Sequence of chain 1.E:
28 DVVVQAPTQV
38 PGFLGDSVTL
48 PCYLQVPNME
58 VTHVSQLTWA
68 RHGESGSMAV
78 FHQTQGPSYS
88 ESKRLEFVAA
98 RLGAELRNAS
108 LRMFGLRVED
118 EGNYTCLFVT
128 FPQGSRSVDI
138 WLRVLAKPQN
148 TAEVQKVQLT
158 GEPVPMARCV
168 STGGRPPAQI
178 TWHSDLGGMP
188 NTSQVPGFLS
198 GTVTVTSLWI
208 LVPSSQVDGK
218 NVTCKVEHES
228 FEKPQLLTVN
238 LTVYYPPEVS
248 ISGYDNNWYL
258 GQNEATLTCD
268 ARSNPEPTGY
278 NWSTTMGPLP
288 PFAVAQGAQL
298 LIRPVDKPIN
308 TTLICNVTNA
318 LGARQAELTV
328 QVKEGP

Binding-site contacts:
Ligand atom N2 contacts residue GLY216 of chain 1.E at 2.6 Å (h-bond).
Ligand atom O7 contacts residue GLY216 of chain 1.E at 3.9 Å.
Ligand atom C8 contacts residue NAG1 of chain 1.I at 4.3 Å.
Ligand atom C7 contacts residue NAG1 of chain 1.I at 4.4 Å.
Ligand atom C8 contacts residue GLY216 of chain 1.E at 2.1 Å.
Ligand atom C2 contacts residue ASN237 of chain 1.E at 2.6 Å.
Ligand atom O6 contacts residue ASN237 of chain 1.E at 4.4 Å.
Ligand atom C7 contacts residue GLY216 of chain 1.E at 2.7 Å.
Ligand atom N2 contacts residue ASN218 of chain 1.E at 4.4 Å.
Ligand atom O7 contacts residue ASN218 of chain 1.E at 3.5 Å (h-bond).
Ligand atom C7 contacts residue ASN218 of chain 1.E at 3.4 Å.
Ligand atom C4 contacts residue ASN237 of chain 1.E at 4.3 Å.
Ligand atom C2 contacts residue GLY216 of chain 1.E at 3.9 Å.
Ligand atom C7 contacts residue ASN237 of chain 1.E at 3.7 Å.
Ligand atom O7 contacts residue ASN237 of chain 1.E at 3.8 Å.
Ligand atom C8 contacts residue LYS217 of chain 1.E at 3.9 Å.
Ligand atom C1 contacts residue GLY216 of chain 1.E at 4.3 Å.
Ligand atom O5 contacts residue ASN237 of chain 1.E at 2.3 Å (h-bond).
Ligand atom C1 contacts residue ASN237 of chain 1.E at 1.4 Å.
Ligand atom N2 contacts residue ASN237 of chain 1.E at 3.1 Å (h-bond).
Ligand atom O7 contacts residue NAG1 of chain 1.I at 3.7 Å.
Ligand atom C3 contacts residue ASN237 of chain 1.E at 3.9 Å.
Ligand atom C5 contacts residue ASN237 of chain 1.E at 3.6 Å.
Ligand atom C8 contacts residue ASN218 of chain 1.E at 2.8 Å.

This small molecule binds to this protein.
Small molecule (SMILES): CC(=O)N[C@H]1[C@H](O[C@H]2[C@H](O)[C@@H](NC(C)=O)CO[C@@H]2CO)O[C@H](CO)[C@@H](O[C@@H]2O[C@H](CO)[C@@H](O)[C@H](O)[C@@H]2O)[C@@H]1O